This protein binds this small molecule.
Small molecule (SMILES): FC(F)(F)c1ccc(C=NCc2ccc(C(F)(F)F)cc2)cc1

Sequence of chain 2.A:
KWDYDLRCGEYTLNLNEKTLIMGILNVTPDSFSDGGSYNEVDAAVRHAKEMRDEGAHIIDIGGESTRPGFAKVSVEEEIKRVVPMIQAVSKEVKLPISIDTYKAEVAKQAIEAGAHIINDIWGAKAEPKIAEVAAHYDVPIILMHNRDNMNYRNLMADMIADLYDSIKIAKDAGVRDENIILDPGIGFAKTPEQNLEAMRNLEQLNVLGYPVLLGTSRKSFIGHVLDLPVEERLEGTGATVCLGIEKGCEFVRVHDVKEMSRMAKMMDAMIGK

Binding-site contacts:
Ligand atom C6 contacts residue GLU280 of chain 1.A at 4.1 Å.
Ligand atom F2 contacts residue GLU256 of chain 1.A at 3.4 Å.
Ligand atom C4 contacts residue GLU256 of chain 1.A at 3.8 Å.
Ligand atom F3 contacts residue GLU256 of chain 2.A at 3.6 Å.
Ligand atom C2 contacts residue LEU255 of chain 1.A at 4.0 Å (hydrophobic).
Ligand atom C5 contacts residue Z131 of chain 2.C at 0.1 Å.
Ligand atom C16 contacts residue MET284 of chain 1.A at 3.7 Å (hydrophobic).
Ligand atom C4 contacts residue Z131 of chain 2.C at 0.1 Å.
Ligand atom F4 contacts residue GLU256 of chain 2.A at 4.0 Å.
Ligand atom F2 contacts residue Z131 of chain 2.C at 1.2 Å.
Ligand atom C7 contacts residue Z131 of chain 2.C at 0.1 Å.
Ligand atom F4 contacts residue MET284 of chain 1.A at 3.9 Å.
Ligand atom C7 contacts residue GLU280 of chain 1.A at 3.9 Å.
Ligand atom C6 contacts residue Z131 of chain 2.C at 0.1 Å.
Ligand atom F4 contacts residue MET284 of chain 2.A at 3.1 Å.
Ligand atom C5 contacts residue LEU255 of chain 1.A at 4.2 Å (hydrophobic).
Ligand atom C5 contacts residue LEU255 of chain 2.A at 4.2 Å (hydrophobic).
Ligand atom C8 contacts residue GLU280 of chain 2.A at 3.9 Å.
Ligand atom F4 contacts residue LEU255 of chain 2.A at 3.8 Å.
Ligand atom C16 contacts residue Z131 of chain 2.C at 0.1 Å.
Ligand atom F4 contacts residue Z131 of chain 2.C at 1.1 Å.
Ligand atom F2 contacts residue MET284 of chain 2.A at 3.3 Å.
Ligand atom N1 contacts residue Z131 of chain 2.C at 1.6 Å.
Ligand atom F3 contacts residue MET284 of chain 2.A at 4.2 Å.
Ligand atom C4 contacts residue LEU255 of chain 1.A at 4.1 Å (hydrophobic).
Ligand atom C4 contacts residue GLU280 of chain 2.A at 4.1 Å.
Ligand atom C7 contacts residue GLU256 of chain 2.A at 3.5 Å.
Ligand atom C8 contacts residue GLU256 of chain 1.A at 3.4 Å.
Ligand atom F3 contacts residue MET284 of chain 1.A at 2.8 Å.
Ligand atom C1 contacts residue Z131 of chain 2.C at 0.2 Å.
Ligand atom F2 contacts residue MET284 of chain 1.A at 3.7 Å.
Ligand atom C8 contacts residue Z131 of chain 2.C at 0.1 Å.
Ligand atom C16 contacts residue MET284 of chain 2.A at 3.7 Å (hydrophobic).
Ligand atom C2 contacts residue Z131 of chain 2.C at 2.5 Å.
Ligand atom F3 contacts residue GLU280 of chain 1.A at 4.2 Å.
Ligand atom C15 contacts residue Z131 of chain 2.C at 0.1 Å.
Ligand atom C6 contacts residue GLU256 of chain 2.A at 3.9 Å.
Ligand atom N1 contacts residue LEU255 of chain 1.A at 3.9 Å.
Ligand atom F2 contacts residue LEU255 of chain 1.A at 3.9 Å.
Ligand atom F3 contacts residue Z131 of chain 2.C at 1.1 Å.

Sequence of chain 1.A:
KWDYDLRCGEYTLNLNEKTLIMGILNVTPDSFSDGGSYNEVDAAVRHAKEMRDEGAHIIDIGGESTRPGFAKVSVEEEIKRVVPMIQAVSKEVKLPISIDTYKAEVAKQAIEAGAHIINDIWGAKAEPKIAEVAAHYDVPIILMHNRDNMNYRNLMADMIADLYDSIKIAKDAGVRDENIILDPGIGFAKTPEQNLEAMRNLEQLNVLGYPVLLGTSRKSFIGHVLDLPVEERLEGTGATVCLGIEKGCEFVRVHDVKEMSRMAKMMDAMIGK